This small molecule binds to this protein.
Small molecule (SMILES): C#CCNC[C@H]1O[C@@H](n2cnc3c(N)ncnc32)[C@H](O)[C@@H]1O

Binding-site contacts:
Ligand atom C7 contacts residue GLU123 of chain 1.A at 3.4 Å.
Ligand atom N2 contacts residue TYR163 of chain 1.A at 3.5 Å (h-bond).
Ligand atom O3 contacts residue ALA162 of chain 1.A at 3.0 Å.
Ligand atom C6 contacts residue A3N1 of chain 1.D at 3.9 Å.
Ligand atom N6 contacts residue ASP150 of chain 4.A at 3.2 Å (salt-bridge).
Ligand atom N2 contacts residue ALA162 of chain 1.A at 3.8 Å.
Ligand atom C11 contacts residue LEU49 of chain 1.A at 3.9 Å (hydrophobic).
Ligand atom C1 contacts residue SER166 of chain 1.A at 4.0 Å.
Ligand atom C4 contacts residue TYR163 of chain 1.A at 3.8 Å (hydrophobic).
Ligand atom C12 contacts residue GLY46 of chain 1.A at 3.7 Å.
Ligand atom O3 contacts residue GLU123 of chain 1.A at 2.6 Å (salt-bridge).
Ligand atom C12 contacts residue LEU49 of chain 1.A at 3.8 Å (hydrophobic).
Ligand atom C1 contacts residue ILE187 of chain 4.A at 3.8 Å (hydrophobic).
Ligand atom C4 contacts residue ILE187 of chain 4.A at 3.5 Å (hydrophobic).
Ligand atom C2 contacts residue TYR163 of chain 1.A at 3.6 Å (hydrophobic).
Ligand atom N6 contacts residue ALA185 of chain 4.A at 3.1 Å (h-bond).
Ligand atom O3 contacts residue ASN122 of chain 1.A at 3.8 Å.
Ligand atom N6 contacts residue GLY149 of chain 4.A at 3.9 Å.
Ligand atom C12 contacts residue A3N1 of chain 1.D at 3.8 Å.
Ligand atom N6 contacts residue TYR163 of chain 1.A at 3.7 Å.
Ligand atom C3 contacts residue TYR163 of chain 1.A at 3.9 Å (hydrophobic).
Ligand atom N5 contacts residue A3N1 of chain 1.D at 3.3 Å.
Ligand atom C7 contacts residue TYR163 of chain 1.A at 3.7 Å (hydrophobic).
Ligand atom C13 contacts residue A3N1 of chain 1.D at 3.3 Å.
Ligand atom O1 contacts residue A3N1 of chain 1.D at 3.5 Å.
Ligand atom O2 contacts residue ASP222 of chain 1.A at 4.0 Å.
Ligand atom N1 contacts residue SER166 of chain 1.A at 2.7 Å (h-bond).
Ligand atom N1 contacts residue ALA185 of chain 4.A at 3.8 Å.
Ligand atom O2 contacts residue GLU123 of chain 1.A at 2.5 Å (salt-bridge).
Ligand atom N1 contacts residue ILE187 of chain 4.A at 3.2 Å.
Ligand atom C4 contacts residue SER166 of chain 1.A at 2.9 Å.
Ligand atom N1 contacts residue TYR163 of chain 1.A at 4.0 Å.
Ligand atom C11 contacts residue GLY46 of chain 1.A at 4.0 Å.
Ligand atom C1 contacts residue ALA185 of chain 4.A at 3.9 Å (hydrophobic).
Ligand atom C13 contacts residue GLY46 of chain 1.A at 3.5 Å.
Ligand atom O3 contacts residue TYR163 of chain 1.A at 3.2 Å (h-bond).
Ligand atom C1 contacts residue TYR163 of chain 1.A at 3.6 Å (hydrophobic).
Ligand atom C8 contacts residue GLU123 of chain 1.A at 3.1 Å.
Ligand atom O2 contacts residue ASN122 of chain 1.A at 3.1 Å (h-bond).
Ligand atom C4 contacts residue ALA162 of chain 1.A at 4.0 Å (hydrophobic).

Sequence of chain 4.A:
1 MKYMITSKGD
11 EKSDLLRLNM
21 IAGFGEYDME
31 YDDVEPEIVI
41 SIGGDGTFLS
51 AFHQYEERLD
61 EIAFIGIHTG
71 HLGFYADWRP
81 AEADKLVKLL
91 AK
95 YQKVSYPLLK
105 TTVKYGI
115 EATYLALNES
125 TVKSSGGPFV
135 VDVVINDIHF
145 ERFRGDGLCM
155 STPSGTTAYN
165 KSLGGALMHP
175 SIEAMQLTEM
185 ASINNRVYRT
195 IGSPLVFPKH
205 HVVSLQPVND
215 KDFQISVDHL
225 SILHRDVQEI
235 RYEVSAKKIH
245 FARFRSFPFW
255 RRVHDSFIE

Sequence of chain 1.A:
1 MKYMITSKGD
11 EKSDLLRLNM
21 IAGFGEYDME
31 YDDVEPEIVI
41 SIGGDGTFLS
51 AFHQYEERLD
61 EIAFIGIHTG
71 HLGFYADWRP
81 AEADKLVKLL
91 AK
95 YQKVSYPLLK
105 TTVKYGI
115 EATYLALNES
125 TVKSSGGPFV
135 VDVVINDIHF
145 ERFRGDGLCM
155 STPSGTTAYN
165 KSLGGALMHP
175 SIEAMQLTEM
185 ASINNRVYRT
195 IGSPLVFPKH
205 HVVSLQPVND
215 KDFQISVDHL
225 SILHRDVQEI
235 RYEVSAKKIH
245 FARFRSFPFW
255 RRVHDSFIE